Binding-site contacts:
Ligand atom C2 contacts residue THR312 of chain 1.A at 3.9 Å.
Ligand atom O6 contacts residue PRO457 of chain 1.A at 4.3 Å.
Ligand atom O4 contacts residue PRO457 of chain 1.A at 2.9 Å.
Ligand atom C3 contacts residue ASN311 of chain 1.A at 3.8 Å.
Ligand atom C3 contacts residue ASN356 of chain 1.A at 3.8 Å.
Ligand atom C6 contacts residue PRO457 of chain 1.A at 4.0 Å (hydrophobic).
Ligand atom C6 contacts residue ASN311 of chain 1.A at 3.9 Å.
Ligand atom C8 contacts residue PHE455 of chain 1.A at 3.3 Å (hydrophobic).
Ligand atom N2 contacts residue ASN356 of chain 1.A at 2.8 Å (h-bond).
Ligand atom O2 contacts residue THR312 of chain 1.A at 3.0 Å (h-bond).
Ligand atom C8 contacts residue VAL361 of chain 1.A at 4.1 Å (hydrophobic).
Ligand atom C4 contacts residue ASN356 of chain 1.A at 4.2 Å.
Ligand atom O3 contacts residue ASN311 of chain 1.A at 3.2 Å.
Ligand atom C8 contacts residue ILE354 of chain 1.A at 4.0 Å (hydrophobic).
Ligand atom O5 contacts residue SER358 of chain 1.A at 4.3 Å.
Ligand atom C2 contacts residue ASN356 of chain 1.A at 2.4 Å.
Ligand atom O7 contacts residue ASN356 of chain 1.A at 3.4 Å (h-bond).
Ligand atom O6 contacts residue ASN311 of chain 1.A at 3.1 Å (h-bond).
Ligand atom C6 contacts residue ARG313 of chain 1.A at 3.6 Å.
Ligand atom C4 contacts residue PRO457 of chain 1.A at 3.4 Å (hydrophobic).
Ligand atom O6 contacts residue ASP314 of chain 1.A at 3.7 Å.
Ligand atom C3 contacts residue ARG313 of chain 1.A at 4.2 Å.
Ligand atom C5 contacts residue ASN356 of chain 1.A at 3.7 Å.
Ligand atom C3 contacts residue PRO457 of chain 1.A at 4.2 Å (hydrophobic).
Ligand atom C7 contacts residue ASN356 of chain 1.A at 3.1 Å.
Ligand atom O3 contacts residue ARG313 of chain 1.A at 3.2 Å (salt-bridge).
Ligand atom C1 contacts residue ASN311 of chain 1.A at 3.6 Å.
Ligand atom C6 contacts residue VAL361 of chain 1.A at 3.8 Å (hydrophobic).
Ligand atom O5 contacts residue ASN356 of chain 1.A at 2.4 Å (h-bond).
Ligand atom C8 contacts residue ASN356 of chain 1.A at 3.9 Å.
Ligand atom O2 contacts residue PHE455 of chain 1.A at 3.3 Å (h-bond).
Ligand atom O3 contacts residue PRO457 of chain 1.A at 3.8 Å.
Ligand atom O2 contacts residue ASN311 of chain 1.A at 3.5 Å (h-bond).
Ligand atom O6 contacts residue ARG313 of chain 1.A at 3.4 Å (salt-bridge).
Ligand atom O4 contacts residue ASN311 of chain 1.A at 3.6 Å (h-bond).
Ligand atom O7 contacts residue LYS223 of chain 1.A at 3.4 Å.
Ligand atom O7 contacts residue ILE354 of chain 1.A at 3.9 Å.
Ligand atom C2 contacts residue ASN311 of chain 1.A at 2.9 Å.
Ligand atom O6 contacts residue ARG454 of chain 1.A at 4.0 Å.
Ligand atom C1 contacts residue ASN356 of chain 1.A at 1.4 Å.

Sequence of chain 1.A:
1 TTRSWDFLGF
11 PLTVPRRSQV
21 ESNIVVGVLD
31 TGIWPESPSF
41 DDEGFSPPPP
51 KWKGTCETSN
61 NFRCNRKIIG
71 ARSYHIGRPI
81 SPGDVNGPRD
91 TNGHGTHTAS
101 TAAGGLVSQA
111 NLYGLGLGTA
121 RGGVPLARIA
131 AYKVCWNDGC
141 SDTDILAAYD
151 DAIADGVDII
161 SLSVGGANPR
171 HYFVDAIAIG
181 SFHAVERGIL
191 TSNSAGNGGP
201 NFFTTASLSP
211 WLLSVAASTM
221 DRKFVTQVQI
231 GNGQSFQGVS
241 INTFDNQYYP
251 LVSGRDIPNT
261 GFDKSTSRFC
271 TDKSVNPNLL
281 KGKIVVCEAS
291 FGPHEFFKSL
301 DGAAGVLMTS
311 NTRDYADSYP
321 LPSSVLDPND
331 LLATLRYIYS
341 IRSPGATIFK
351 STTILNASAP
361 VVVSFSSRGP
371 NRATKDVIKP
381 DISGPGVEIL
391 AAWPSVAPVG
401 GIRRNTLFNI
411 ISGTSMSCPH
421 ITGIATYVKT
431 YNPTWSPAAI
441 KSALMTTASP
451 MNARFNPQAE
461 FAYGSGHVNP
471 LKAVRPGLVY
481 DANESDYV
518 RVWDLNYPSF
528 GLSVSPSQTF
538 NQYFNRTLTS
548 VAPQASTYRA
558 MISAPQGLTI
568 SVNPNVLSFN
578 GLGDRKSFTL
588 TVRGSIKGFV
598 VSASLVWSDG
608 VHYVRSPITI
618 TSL

This protein binds this small molecule.
Small molecule (SMILES): CC(=O)N[C@H]1[C@H](O[C@H]2[C@H](O[C@@H]3O[C@@H](C)[C@@H](O)[C@@H](O)[C@@H]3O)[C@@H](NC(C)=O)CO[C@@H]2CO)O[C@H](CO)[C@@H](O[C@@H]2O[C@H](CO[C@H]3O[C@H](CO)[C@@H](O)[C@H](O)[C@@H]3O)[C@@H](O)[C@H](O)[C@@H]2O)[C@@H]1O